This protein binds this small molecule.
Small molecule (SMILES): O=C[C@H](O)[C@@H](O)[C@@H](CO)O[C@@H]1OC[C@@H](O)[C@H](O)[C@H]1O

Sequence of chain 1.A:
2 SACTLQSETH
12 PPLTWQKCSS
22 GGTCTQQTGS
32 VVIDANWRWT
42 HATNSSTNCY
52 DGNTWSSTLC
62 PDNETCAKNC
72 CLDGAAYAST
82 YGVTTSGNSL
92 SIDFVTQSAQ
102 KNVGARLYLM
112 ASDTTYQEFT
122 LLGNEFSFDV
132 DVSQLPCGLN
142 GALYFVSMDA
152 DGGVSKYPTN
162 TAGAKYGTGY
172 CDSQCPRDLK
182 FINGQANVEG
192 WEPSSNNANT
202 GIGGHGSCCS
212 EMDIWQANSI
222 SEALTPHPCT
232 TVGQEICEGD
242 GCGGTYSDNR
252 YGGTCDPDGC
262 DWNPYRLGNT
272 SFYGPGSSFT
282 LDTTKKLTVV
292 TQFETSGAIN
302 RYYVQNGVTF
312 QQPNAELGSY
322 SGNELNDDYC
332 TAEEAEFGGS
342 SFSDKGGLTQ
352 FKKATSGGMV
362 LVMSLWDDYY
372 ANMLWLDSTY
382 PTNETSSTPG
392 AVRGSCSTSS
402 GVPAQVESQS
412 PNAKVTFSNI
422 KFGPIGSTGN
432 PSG

Binding-site contacts:
Ligand atom O1 contacts residue HIS228 of chain 1.A at 3.3 Å (h-bond).
Ligand atom C3 contacts residue GLU212 of chain 1.A at 3.2 Å.
Ligand atom C5 contacts residue TYR145 of chain 1.A at 3.8 Å (hydrophobic).
Ligand atom O2 contacts residue GLN175 of chain 1.A at 2.9 Å (h-bond).
Ligand atom C5 contacts residue GLU212 of chain 1.A at 3.1 Å.
Ligand atom O3 contacts residue ARG107 of chain 1.A at 3.1 Å (salt-bridge).
Ligand atom O5 contacts residue TYR145 of chain 1.A at 3.8 Å.
Ligand atom C3 contacts residue TRP367 of chain 1.A at 3.7 Å (hydrophobic).
Ligand atom O3 contacts residue ASP173 of chain 1.A at 3.0 Å (salt-bridge).
Ligand atom C4 contacts residue XYP1 of chain 1.B at 3.8 Å.
Ligand atom O1 contacts residue ASP214 of chain 1.A at 2.6 Å (salt-bridge).
Ligand atom C2 contacts residue TYR145 of chain 1.A at 3.3 Å (hydrophobic).
Ligand atom C4 contacts residue GLN217 of chain 1.A at 3.7 Å.
Ligand atom O1 contacts residue GLN217 of chain 1.A at 3.2 Å (h-bond).
Ligand atom O2 contacts residue SER365 of chain 1.A at 2.9 Å (h-bond).
Ligand atom O1 contacts residue GLU212 of chain 1.A at 3.3 Å (salt-bridge).
Ligand atom O5 contacts residue TRP367 of chain 1.A at 3.5 Å (h-bond).
Ligand atom C2 contacts residue GLN175 of chain 1.A at 3.5 Å.
Ligand atom C1 contacts residue GLN217 of chain 1.A at 2.9 Å.
Ligand atom O2 contacts residue GLU212 of chain 1.A at 2.7 Å (salt-bridge).
Ligand atom O4 contacts residue TYR145 of chain 1.A at 3.6 Å (h-bond).
Ligand atom C3 contacts residue ASP173 of chain 1.A at 3.5 Å.
Ligand atom C1 contacts residue TRP367 of chain 1.A at 3.5 Å (hydrophobic).
Ligand atom O2 contacts residue SER174 of chain 1.A at 3.4 Å (h-bond).
Ligand atom C3 contacts residue ARG107 of chain 1.A at 3.8 Å.
Ligand atom C5 contacts residue ASP214 of chain 1.A at 3.8 Å.
Ligand atom C2 contacts residue GLU212 of chain 1.A at 3.5 Å.
Ligand atom C5 contacts residue GLN217 of chain 1.A at 2.9 Å.
Ligand atom O4 contacts residue XYP1 of chain 1.B at 3.4 Å (h-bond).
Ligand atom O2 contacts residue TYR145 of chain 1.A at 2.7 Å (h-bond).
Ligand atom O3 contacts residue GLN175 of chain 1.A at 3.3 Å.
Ligand atom C4 contacts residue GLU212 of chain 1.A at 3.7 Å.
Ligand atom O4 contacts residue TRP367 of chain 1.A at 3.6 Å.
Ligand atom O2 contacts residue TRP367 of chain 1.A at 3.7 Å.
Ligand atom C5 contacts residue TRP367 of chain 1.A at 3.6 Å (hydrophobic).
Ligand atom C1 contacts residue GLU212 of chain 1.A at 3.5 Å.
Ligand atom O5 contacts residue GLN217 of chain 1.A at 2.7 Å (h-bond).
Ligand atom C1 contacts residue ASP214 of chain 1.A at 3.6 Å.
Ligand atom O5 contacts residue ALA143 of chain 1.A at 3.7 Å.
Ligand atom O3 contacts residue TRP38 of chain 1.A at 3.7 Å.